Sequence of chain 1.C:
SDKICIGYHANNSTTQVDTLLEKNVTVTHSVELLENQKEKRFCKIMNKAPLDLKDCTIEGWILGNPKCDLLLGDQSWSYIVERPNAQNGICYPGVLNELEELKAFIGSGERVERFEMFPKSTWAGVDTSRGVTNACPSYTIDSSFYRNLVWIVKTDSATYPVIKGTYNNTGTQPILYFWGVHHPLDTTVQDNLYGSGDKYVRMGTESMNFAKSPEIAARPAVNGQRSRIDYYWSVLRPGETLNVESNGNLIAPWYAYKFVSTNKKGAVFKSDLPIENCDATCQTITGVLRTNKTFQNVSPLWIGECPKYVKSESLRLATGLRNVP

Sequence of chain 1.B:
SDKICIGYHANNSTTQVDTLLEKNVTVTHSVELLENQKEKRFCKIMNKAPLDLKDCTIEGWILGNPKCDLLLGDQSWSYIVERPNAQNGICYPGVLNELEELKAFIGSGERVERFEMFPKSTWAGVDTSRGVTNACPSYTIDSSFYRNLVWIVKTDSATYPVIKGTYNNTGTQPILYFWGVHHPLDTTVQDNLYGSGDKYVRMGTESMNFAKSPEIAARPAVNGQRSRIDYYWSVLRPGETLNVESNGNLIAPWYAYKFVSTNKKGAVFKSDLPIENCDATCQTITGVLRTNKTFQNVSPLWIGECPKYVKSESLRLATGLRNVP

Binding-site contacts:
Ligand atom C7 contacts residue ASN172 of chain 1.B at 3.5 Å.
Ligand atom C5 contacts residue ASN172 of chain 1.B at 3.6 Å.
Ligand atom C3 contacts residue ASN172 of chain 1.B at 3.8 Å.
Ligand atom O7 contacts residue ASN172 of chain 1.B at 3.7 Å.
Ligand atom N2 contacts residue THR245 of chain 1.B at 3.5 Å (h-bond).
Ligand atom C8 contacts residue THR245 of chain 1.B at 3.1 Å.
Ligand atom O5 contacts residue THR174 of chain 1.B at 3.9 Å.
Ligand atom C8 contacts residue GLU210 of chain 1.B at 3.9 Å.
Ligand atom C4 contacts residue ASN172 of chain 1.B at 4.2 Å.
Ligand atom C8 contacts residue PRO224 of chain 1.C at 4.5 Å (hydrophobic).
Ligand atom N2 contacts residue ASN172 of chain 1.B at 3.0 Å (h-bond).
Ligand atom C2 contacts residue ASN172 of chain 1.B at 2.5 Å.
Ligand atom C1 contacts residue THR174 of chain 1.B at 4.5 Å.
Ligand atom C1 contacts residue ASN172 of chain 1.B at 1.4 Å.
Ligand atom O5 contacts residue ASN172 of chain 1.B at 2.3 Å (h-bond).
Ligand atom O7 contacts residue THR245 of chain 1.B at 4.1 Å.
Ligand atom C1 contacts residue THR245 of chain 1.B at 4.4 Å.
Ligand atom C7 contacts residue THR245 of chain 1.B at 3.4 Å.

This protein binds this small molecule.
Small molecule (SMILES): CC(=O)N[C@@H]1[C@@H](O)[C@H](O)[C@@H](CO)O[C@H]1O